The protein below binds the small molecule below.
Small molecule (SMILES): CC(=O)N[C@H]1[C@H](O[C@H]2[C@H](O)[C@@H](NC(C)=O)CO[C@@H]2CO)O[C@H](CO)[C@@H](O)[C@@H]1O

Sequence of chain 1.D:
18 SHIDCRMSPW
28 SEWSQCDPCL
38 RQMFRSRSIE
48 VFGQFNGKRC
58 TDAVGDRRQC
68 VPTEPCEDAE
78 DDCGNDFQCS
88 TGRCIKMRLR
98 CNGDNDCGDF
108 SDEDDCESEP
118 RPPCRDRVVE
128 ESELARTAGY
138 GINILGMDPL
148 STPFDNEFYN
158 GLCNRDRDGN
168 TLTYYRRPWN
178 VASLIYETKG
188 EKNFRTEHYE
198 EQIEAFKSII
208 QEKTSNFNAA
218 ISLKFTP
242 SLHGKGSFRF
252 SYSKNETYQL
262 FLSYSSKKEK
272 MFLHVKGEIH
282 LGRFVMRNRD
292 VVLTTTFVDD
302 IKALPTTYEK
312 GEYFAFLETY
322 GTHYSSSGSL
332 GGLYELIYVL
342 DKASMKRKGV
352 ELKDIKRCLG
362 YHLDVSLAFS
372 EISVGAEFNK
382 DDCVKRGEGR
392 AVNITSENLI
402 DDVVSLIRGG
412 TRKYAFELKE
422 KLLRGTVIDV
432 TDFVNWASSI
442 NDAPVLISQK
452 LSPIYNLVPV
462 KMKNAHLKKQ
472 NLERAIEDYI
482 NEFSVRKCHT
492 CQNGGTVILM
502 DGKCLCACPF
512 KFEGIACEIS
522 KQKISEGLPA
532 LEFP

Binding-site contacts:
Ligand atom C7 contacts residue LYS349 of chain 1.C at 4.1 Å.
Ligand atom C7 contacts residue ARG348 of chain 1.C at 4.1 Å.
Ligand atom N2 contacts residue ASN394 of chain 1.C at 3.0 Å (h-bond).
Ligand atom O7 contacts residue ILE395 of chain 1.C at 4.1 Å.
Ligand atom N2 contacts residue LYS349 of chain 1.C at 3.5 Å.
Ligand atom C4 contacts residue ASN394 of chain 1.C at 4.1 Å.
Ligand atom C7 contacts residue THR396 of chain 1.C at 4.2 Å.
Ligand atom C2 contacts residue LYS349 of chain 1.C at 4.0 Å.
Ligand atom C5 contacts residue ASN394 of chain 1.C at 3.6 Å.
Ligand atom C1 contacts residue ASN394 of chain 1.C at 1.4 Å.
Ligand atom C3 contacts residue ASN394 of chain 1.C at 3.8 Å.
Ligand atom O5 contacts residue ASN394 of chain 1.C at 2.3 Å (h-bond).
Ligand atom C5 contacts residue GLU201 of chain 1.D at 3.7 Å.
Ligand atom C8 contacts residue LYS349 of chain 1.C at 3.6 Å.
Ligand atom C7 contacts residue ASN394 of chain 1.C at 3.8 Å.
Ligand atom O5 contacts residue GLU201 of chain 1.D at 3.1 Å (salt-bridge).
Ligand atom C8 contacts residue ILE395 of chain 1.C at 4.3 Å (hydrophobic).
Ligand atom C2 contacts residue ASN394 of chain 1.C at 2.4 Å.
Ligand atom C8 contacts residue LYS347 of chain 1.C at 3.9 Å.
Ligand atom O6 contacts residue GLN199 of chain 1.D at 4.5 Å.
Ligand atom O7 contacts residue THR396 of chain 1.C at 3.1 Å (h-bond).
Ligand atom O6 contacts residue GLU201 of chain 1.D at 3.9 Å.
Ligand atom O7 contacts residue ASN394 of chain 1.C at 4.0 Å.
Ligand atom C6 contacts residue GLU201 of chain 1.D at 3.6 Å.
Ligand atom C1 contacts residue GLU201 of chain 1.D at 3.9 Å.
Ligand atom C8 contacts residue ARG348 of chain 1.C at 3.3 Å.
Ligand atom O7 contacts residue LYS349 of chain 1.C at 3.6 Å (salt-bridge).

Sequence of chain 1.C:
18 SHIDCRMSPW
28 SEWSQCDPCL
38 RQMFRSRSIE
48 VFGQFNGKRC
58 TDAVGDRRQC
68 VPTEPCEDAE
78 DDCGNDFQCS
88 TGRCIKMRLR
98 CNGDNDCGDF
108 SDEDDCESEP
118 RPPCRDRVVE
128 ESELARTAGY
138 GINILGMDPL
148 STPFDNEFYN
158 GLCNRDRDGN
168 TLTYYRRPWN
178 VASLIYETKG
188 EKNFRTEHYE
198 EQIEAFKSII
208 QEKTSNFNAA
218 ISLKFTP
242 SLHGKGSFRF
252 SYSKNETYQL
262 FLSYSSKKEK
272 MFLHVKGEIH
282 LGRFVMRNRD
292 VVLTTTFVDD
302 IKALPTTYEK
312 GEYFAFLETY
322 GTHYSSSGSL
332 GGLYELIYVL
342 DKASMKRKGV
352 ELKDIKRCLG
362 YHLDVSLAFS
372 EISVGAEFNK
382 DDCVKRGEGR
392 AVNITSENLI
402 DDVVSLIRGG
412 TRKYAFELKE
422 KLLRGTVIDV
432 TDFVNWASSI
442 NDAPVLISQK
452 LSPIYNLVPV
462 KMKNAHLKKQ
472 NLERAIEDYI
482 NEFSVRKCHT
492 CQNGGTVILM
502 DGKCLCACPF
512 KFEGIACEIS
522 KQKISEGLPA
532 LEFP